Binding-site contacts:
Ligand atom C5 contacts residue TYR72 of chain 41.D at 3.5 Å (hydrophobic).
Ligand atom C1 contacts residue ARG77 of chain 41.D at 3.1 Å.
Ligand atom C6 contacts residue ASN93 of chain 41.D at 3.4 Å.
Ligand atom C3 contacts residue HIS298 of chain 41.D at 3.8 Å.
Ligand atom C4 contacts residue TYR72 of chain 41.D at 3.4 Å (hydrophobic).
Ligand atom O8 contacts residue ARG77 of chain 41.D at 3.5 Å (salt-bridge).
Ligand atom C6 contacts residue TYR72 of chain 41.D at 3.7 Å (hydrophobic).
Ligand atom C6 contacts residue THR94 of chain 41.D at 4.3 Å.
Ligand atom O1A contacts residue ARG77 of chain 41.D at 2.7 Å (salt-bridge).
Ligand atom N5 contacts residue TYR72 of chain 41.D at 2.9 Å (h-bond).
Ligand atom O3 contacts residue GLY78 of chain 41.D at 3.7 Å.
Ligand atom O1A contacts residue TYR72 of chain 41.D at 3.4 Å.
Ligand atom C1 contacts residue TYR72 of chain 41.D at 3.8 Å (hydrophobic).
Ligand atom C5 contacts residue ASN93 of chain 41.D at 4.1 Å.
Ligand atom C6 contacts residue ASN80 of chain 41.D at 4.3 Å.
Ligand atom O1A contacts residue GLY78 of chain 41.D at 3.8 Å.
Ligand atom C3 contacts residue GLY78 of chain 41.D at 3.8 Å.
Ligand atom O1B contacts residue ARG77 of chain 41.D at 2.4 Å (salt-bridge).
Ligand atom O4 contacts residue ASN80 of chain 41.D at 4.1 Å.
Ligand atom O4 contacts residue ARG77 of chain 41.D at 4.2 Å.
Ligand atom C8 contacts residue ARG77 of chain 41.D at 4.2 Å.
Ligand atom O4 contacts residue TYR72 of chain 41.D at 3.7 Å.
Ligand atom O4 contacts residue GLY78 of chain 41.D at 3.4 Å (h-bond).
Ligand atom C4 contacts residue GLY78 of chain 41.D at 3.9 Å.
Ligand atom O1B contacts residue TYR72 of chain 41.D at 4.0 Å.
Ligand atom C4 contacts residue VAL296 of chain 41.D at 4.2 Å (hydrophobic).
Ligand atom C3 contacts residue ARG77 of chain 41.D at 3.3 Å.
Ligand atom C2 contacts residue ARG77 of chain 41.D at 4.0 Å.
Ligand atom O4 contacts residue HIS298 of chain 41.D at 2.7 Å (h-bond).
Ligand atom C4 contacts residue HIS298 of chain 41.D at 3.7 Å.
Ligand atom C11 contacts residue TYR72 of chain 41.D at 4.2 Å (hydrophobic).
Ligand atom C2 contacts residue GLY78 of chain 41.D at 4.2 Å.
Ligand atom O4 contacts residue VAL296 of chain 41.D at 3.9 Å.
Ligand atom C10 contacts residue TYR72 of chain 41.D at 4.0 Å (hydrophobic).
Ligand atom C3 contacts residue VAL296 of chain 41.D at 3.6 Å (hydrophobic).
Ligand atom C4 contacts residue ARG77 of chain 41.D at 4.0 Å.
Ligand atom O8 contacts residue TYR72 of chain 41.D at 3.4 Å (h-bond).
Ligand atom O4 contacts residue THR291 of chain 41.D at 3.9 Å.
Ligand atom O1A contacts residue LYS186 of chain 41.D at 4.3 Å.
Ligand atom O6 contacts residue ASN93 of chain 41.D at 3.6 Å (h-bond).

Sequence of chain 41.E:
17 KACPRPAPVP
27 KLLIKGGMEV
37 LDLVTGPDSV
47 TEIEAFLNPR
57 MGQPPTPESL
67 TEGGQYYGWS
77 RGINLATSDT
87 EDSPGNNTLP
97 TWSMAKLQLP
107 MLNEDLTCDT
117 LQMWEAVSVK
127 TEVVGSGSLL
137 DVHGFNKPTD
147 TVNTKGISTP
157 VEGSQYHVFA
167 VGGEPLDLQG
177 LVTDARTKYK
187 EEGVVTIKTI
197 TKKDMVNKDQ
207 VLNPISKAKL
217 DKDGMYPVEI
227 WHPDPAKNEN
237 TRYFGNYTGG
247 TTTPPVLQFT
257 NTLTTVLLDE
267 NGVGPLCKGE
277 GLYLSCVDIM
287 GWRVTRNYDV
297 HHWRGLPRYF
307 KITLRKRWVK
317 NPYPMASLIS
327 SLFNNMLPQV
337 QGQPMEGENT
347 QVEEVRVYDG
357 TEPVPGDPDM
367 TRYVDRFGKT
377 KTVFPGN

Sequence of chain 41.D:
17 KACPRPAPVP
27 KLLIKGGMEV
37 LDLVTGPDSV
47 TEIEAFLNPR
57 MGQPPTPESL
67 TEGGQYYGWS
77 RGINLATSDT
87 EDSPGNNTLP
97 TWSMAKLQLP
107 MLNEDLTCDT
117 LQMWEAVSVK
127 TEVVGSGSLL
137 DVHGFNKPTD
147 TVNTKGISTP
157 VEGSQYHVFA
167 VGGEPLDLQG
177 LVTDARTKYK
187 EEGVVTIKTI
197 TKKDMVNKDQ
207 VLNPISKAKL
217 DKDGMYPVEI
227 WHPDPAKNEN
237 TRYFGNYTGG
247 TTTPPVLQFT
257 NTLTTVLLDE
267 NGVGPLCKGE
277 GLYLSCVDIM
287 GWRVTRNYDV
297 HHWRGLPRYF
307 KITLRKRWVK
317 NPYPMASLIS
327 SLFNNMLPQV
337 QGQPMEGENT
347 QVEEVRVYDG

This small molecule binds to this protein.
Small molecule (SMILES): CC(=O)N[C@@H]1[C@@H](O[C@@H]2O[C@H](CO)[C@H](O)[C@H](O[C@]3(C(=O)O)C[C@H](O)[C@@H](NC(C)=O)[C@H]([C@H](O)[C@H](O)CO)O3)[C@H]2O)[C@H](O)[C@@H](CO[C@]2(C(=O)O)C[C@H](O)[C@@H](NC(C)=O)[C@H]([C@H](O)[C@H](O)CO)O2)O[C@H]1O